Binding-site contacts:
Ligand atom O6 contacts residue ASP54 of chain 1.B at 2.5 Å (salt-bridge).
Ligand atom O5 contacts residue PHE1 of chain 1.B at 3.0 Å (h-bond).
Ligand atom C19 contacts residue ASP47 of chain 1.B at 3.5 Å.
Ligand atom C12 contacts residue TYR48 of chain 1.B at 3.7 Å (hydrophobic).
Ligand atom C4 contacts residue ASP54 of chain 1.B at 3.4 Å.
Ligand atom C18 contacts residue TYR48 of chain 1.B at 3.9 Å (hydrophobic).
Ligand atom C6 contacts residue ASP54 of chain 1.B at 3.4 Å.
Ligand atom C18 contacts residue ASP47 of chain 1.B at 3.3 Å.
Ligand atom O4 contacts residue ASN135 of chain 1.B at 2.9 Å (h-bond).
Ligand atom O2 contacts residue ILE13 of chain 1.B at 3.4 Å.
Ligand atom O4 contacts residue ILE52 of chain 1.B at 3.8 Å.
Ligand atom C3 contacts residue ASN135 of chain 1.B at 3.9 Å.
Ligand atom C6 contacts residue ASN46 of chain 1.B at 3.4 Å.
Ligand atom C6 contacts residue TYR48 of chain 1.B at 3.9 Å (hydrophobic).
Ligand atom C17 contacts residue TYR48 of chain 1.B at 3.5 Å (hydrophobic).
Ligand atom C5 contacts residue PHE1 of chain 1.B at 3.5 Å (hydrophobic).
Ligand atom O4 contacts residue GLN133 of chain 1.B at 3.5 Å (h-bond).
Ligand atom C4 contacts residue PHE1 of chain 1.B at 3.6 Å (hydrophobic).
Ligand atom C6 contacts residue PHE1 of chain 1.B at 3.7 Å (hydrophobic).
Ligand atom O4 contacts residue ASP54 of chain 1.B at 2.6 Å (salt-bridge).
Ligand atom C4 contacts residue GLN133 of chain 1.B at 3.7 Å.
Ligand atom O2 contacts residue PHE1 of chain 1.B at 2.7 Å (h-bond).
Ligand atom C14 contacts residue TYR137 of chain 1.B at 3.8 Å (hydrophobic).
Ligand atom C3 contacts residue ASP140 of chain 1.B at 3.2 Å.
Ligand atom O6 contacts residue PHE1 of chain 1.B at 2.9 Å (h-bond).
Ligand atom O3 contacts residue GLN133 of chain 1.B at 3.0 Å (h-bond).
Ligand atom O6 contacts residue ASN46 of chain 1.B at 3.2 Å (h-bond).
Ligand atom C1 contacts residue PHE1 of chain 1.B at 3.6 Å (hydrophobic).
Ligand atom C2 contacts residue ILE13 of chain 1.B at 3.8 Å (hydrophobic).
Ligand atom O3 contacts residue PHE142 of chain 1.B at 3.8 Å.
Ligand atom O3 contacts residue ASN135 of chain 1.B at 3.4 Å (h-bond).
Ligand atom O6 contacts residue ASP47 of chain 1.B at 3.0 Å (salt-bridge).
Ligand atom C19 contacts residue TYR48 of chain 1.B at 3.6 Å (hydrophobic).
Ligand atom O3 contacts residue ASP140 of chain 1.B at 2.8 Å (salt-bridge).
Ligand atom C15 contacts residue ILE52 of chain 1.B at 3.9 Å (hydrophobic).
Ligand atom C6 contacts residue ASP47 of chain 1.B at 3.7 Å.
Ligand atom C11 contacts residue TYR48 of chain 1.B at 3.6 Å (hydrophobic).
Ligand atom C2 contacts residue PHE1 of chain 1.B at 3.7 Å (hydrophobic).
Ligand atom C16 contacts residue TYR48 of chain 1.B at 3.6 Å (hydrophobic).
Ligand atom C2 contacts residue ASP140 of chain 1.B at 3.8 Å.

Sequence of chain 1.B:
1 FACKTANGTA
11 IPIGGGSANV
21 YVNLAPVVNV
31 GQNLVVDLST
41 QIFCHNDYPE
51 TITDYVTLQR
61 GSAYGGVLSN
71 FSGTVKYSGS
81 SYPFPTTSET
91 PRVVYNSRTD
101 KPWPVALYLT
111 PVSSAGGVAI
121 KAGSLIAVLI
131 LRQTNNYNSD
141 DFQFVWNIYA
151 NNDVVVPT

A protein and the small-molecule ligand that binds it are described below.
Small molecule (SMILES): OC[C@H]1O[C@H](CCCc2cccc3ccccc23)[C@@H](O)[C@@H](O)[C@@H]1O